Binding-site contacts:
Ligand atom C20 contacts residue LEU51 of chain 1.A at 3.8 Å (hydrophobic).
Ligand atom C19 contacts residue PRO41 of chain 1.A at 3.3 Å (hydrophobic).
Ligand atom N17 contacts residue ILE105 of chain 1.A at 3.7 Å.
Ligand atom C19 contacts residue LEU51 of chain 1.A at 3.9 Å (hydrophobic).
Ligand atom O23 contacts residue LEU51 of chain 1.A at 3.7 Å.
Ligand atom C13 contacts residue ASP103 of chain 1.A at 4.0 Å.
Ligand atom C03 contacts residue ILE105 of chain 1.A at 3.7 Å (hydrophobic).
Ligand atom N08 contacts residue ASN99 of chain 1.A at 4.0 Å.
Ligand atom C22 contacts residue LEU51 of chain 1.A at 3.9 Å (hydrophobic).
Ligand atom C14 contacts residue LEU53 of chain 1.A at 3.7 Å (hydrophobic).
Ligand atom C24 contacts residue TRP40 of chain 1.A at 4.0 Å (hydrophobic).
Ligand atom C06 contacts residue ILE105 of chain 1.A at 3.8 Å (hydrophobic).
Ligand atom C01 contacts residue PHE42 of chain 1.A at 3.7 Å (hydrophobic).
Ligand atom C18 contacts residue ILE105 of chain 1.A at 4.0 Å (hydrophobic).
Ligand atom N16 contacts residue ILE105 of chain 1.A at 3.7 Å.
Ligand atom C30 contacts residue ILE105 of chain 1.A at 3.9 Å (hydrophobic).
Ligand atom C01 contacts residue PRO41 of chain 1.A at 3.8 Å (hydrophobic).
Ligand atom C15 contacts residue TYR98 of chain 1.A at 3.8 Å (hydrophobic).
Ligand atom N32 contacts residue ILE105 of chain 1.A at 4.0 Å.
Ligand atom C15 contacts residue LEU53 of chain 1.A at 3.6 Å (hydrophobic).
Ligand atom C21 contacts residue LEU51 of chain 1.A at 3.8 Å (hydrophobic).
Ligand atom N17 contacts residue ASN99 of chain 1.A at 3.6 Å (h-bond).
Ligand atom C14 contacts residue ASN99 of chain 1.A at 4.0 Å.
Ligand atom C02 contacts residue ILE105 of chain 1.A at 3.8 Å (hydrophobic).
Ligand atom C30 contacts residue ASP104 of chain 1.A at 3.9 Å.
Ligand atom C14 contacts residue TYR98 of chain 1.A at 4.1 Å (hydrophobic).
Ligand atom C01 contacts residue VAL46 of chain 1.A at 3.9 Å (hydrophobic).
Ligand atom N16 contacts residue ASN99 of chain 1.A at 3.1 Å (h-bond).
Ligand atom C21 contacts residue TRP40 of chain 1.A at 4.0 Å (hydrophobic).
Ligand atom N04 contacts residue ILE105 of chain 1.A at 3.8 Å.
Ligand atom N32 contacts residue LEU51 of chain 1.A at 4.0 Å.
Ligand atom C21 contacts residue PRO41 of chain 1.A at 4.0 Å (hydrophobic).
Ligand atom C18 contacts residue LEU51 of chain 1.A at 4.0 Å (hydrophobic).
Ligand atom C15 contacts residue ASN99 of chain 1.A at 3.5 Å.
Ligand atom C22 contacts residue PRO41 of chain 1.A at 4.1 Å (hydrophobic).
Ligand atom C18 contacts residue PRO41 of chain 1.A at 3.9 Å (hydrophobic).
Ligand atom C30 contacts residue MET108 of chain 1.A at 3.6 Å (hydrophobic).
Ligand atom C31 contacts residue TRP40 of chain 1.A at 3.5 Å (hydrophobic).
Ligand atom C20 contacts residue PRO41 of chain 1.A at 3.4 Å (hydrophobic).
Ligand atom O23 contacts residue TRP40 of chain 1.A at 3.7 Å.

This small molecule binds to this protein.
Small molecule (SMILES): Cc1cc(C)cc(Oc2cccc(-c3c(C)nnn3C3CCN(CCN(C)C)CC3)n2)c1

Sequence of chain 1.A:
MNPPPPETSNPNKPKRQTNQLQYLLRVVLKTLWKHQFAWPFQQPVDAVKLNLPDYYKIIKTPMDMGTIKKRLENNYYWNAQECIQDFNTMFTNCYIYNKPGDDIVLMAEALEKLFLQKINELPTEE